This protein binds this small molecule.
Small molecule (SMILES): CC(=O)N[C@@H]1[C@@H](O)[C@H](O)[C@@H](CO)O[C@H]1O

Sequence of chain 1.D:
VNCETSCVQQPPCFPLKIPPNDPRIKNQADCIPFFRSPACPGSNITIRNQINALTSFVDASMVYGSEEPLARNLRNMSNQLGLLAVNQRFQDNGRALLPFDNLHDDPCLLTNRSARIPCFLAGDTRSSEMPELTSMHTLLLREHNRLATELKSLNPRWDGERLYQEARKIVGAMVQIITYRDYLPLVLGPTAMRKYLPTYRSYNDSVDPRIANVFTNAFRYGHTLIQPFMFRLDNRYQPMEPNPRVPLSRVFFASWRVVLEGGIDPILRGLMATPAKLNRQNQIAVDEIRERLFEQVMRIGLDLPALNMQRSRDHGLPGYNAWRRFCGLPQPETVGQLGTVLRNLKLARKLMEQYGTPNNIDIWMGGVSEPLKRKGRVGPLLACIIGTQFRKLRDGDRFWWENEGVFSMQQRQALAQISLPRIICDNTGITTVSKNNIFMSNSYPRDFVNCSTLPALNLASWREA

Binding-site contacts:
Ligand atom O5 contacts residue ASN77 of chain 1.D at 2.3 Å (h-bond).
Ligand atom C7 contacts residue VAL87 of chain 1.D at 4.1 Å (hydrophobic).
Ligand atom O7 contacts residue GLN89 of chain 1.D at 3.4 Å (h-bond).
Ligand atom C7 contacts residue ALA86 of chain 1.D at 4.3 Å (hydrophobic).
Ligand atom O5 contacts residue LEU84 of chain 1.D at 4.1 Å.
Ligand atom C1 contacts residue ASN80 of chain 1.D at 3.6 Å.
Ligand atom C1 contacts residue ASN77 of chain 1.D at 1.4 Å.
Ligand atom C4 contacts residue ASN77 of chain 1.D at 4.2 Å.
Ligand atom C8 contacts residue ALA86 of chain 1.D at 4.2 Å (hydrophobic).
Ligand atom C7 contacts residue GLN89 of chain 1.D at 3.4 Å.
Ligand atom C6 contacts residue ASN80 of chain 1.D at 3.9 Å.
Ligand atom C2 contacts residue GLN89 of chain 1.D at 4.4 Å.
Ligand atom O6 contacts residue LEU84 of chain 1.D at 3.9 Å.
Ligand atom N2 contacts residue GLN89 of chain 1.D at 3.9 Å.
Ligand atom C5 contacts residue ASN80 of chain 1.D at 3.6 Å.
Ligand atom O7 contacts residue VAL87 of chain 1.D at 3.0 Å (h-bond).
Ligand atom C2 contacts residue ASN77 of chain 1.D at 2.4 Å.
Ligand atom C8 contacts residue GLN89 of chain 1.D at 3.6 Å.
Ligand atom N2 contacts residue ASN77 of chain 1.D at 2.9 Å (h-bond).
Ligand atom O7 contacts residue ASN77 of chain 1.D at 3.4 Å (h-bond).
Ligand atom O3 contacts residue GLN89 of chain 1.D at 3.4 Å (h-bond).
Ligand atom C5 contacts residue ASN77 of chain 1.D at 3.7 Å.
Ligand atom C8 contacts residue VAL87 of chain 1.D at 4.3 Å (hydrophobic).
Ligand atom O5 contacts residue ASN80 of chain 1.D at 3.1 Å (h-bond).
Ligand atom C7 contacts residue ASN77 of chain 1.D at 3.4 Å.
Ligand atom C6 contacts residue LEU82 of chain 1.D at 4.4 Å (hydrophobic).
Ligand atom C3 contacts residue ASN77 of chain 1.D at 3.8 Å.
Ligand atom O7 contacts residue ALA86 of chain 1.D at 3.5 Å.
Ligand atom C8 contacts residue ASN77 of chain 1.D at 4.5 Å.